Binding-site contacts:
Ligand atom C7 contacts residue ASN282 of chain 1.D at 3.6 Å.
Ligand atom N2 contacts residue ASN282 of chain 1.D at 2.9 Å (h-bond).
Ligand atom O5 contacts residue ASN282 of chain 1.D at 2.4 Å (h-bond).
Ligand atom C3 contacts residue ASN282 of chain 1.D at 3.8 Å.
Ligand atom N2 contacts residue GLU281 of chain 1.D at 2.9 Å (salt-bridge).
Ligand atom C1 contacts residue ASN282 of chain 1.D at 1.4 Å.
Ligand atom C2 contacts residue GLU281 of chain 1.D at 3.9 Å.
Ligand atom C3 contacts residue GLU281 of chain 1.D at 4.3 Å.
Ligand atom N2 contacts residue ASN280 of chain 1.D at 4.3 Å.
Ligand atom C4 contacts residue ASN282 of chain 1.D at 4.2 Å.
Ligand atom C7 contacts residue GLU281 of chain 1.D at 3.6 Å.
Ligand atom C2 contacts residue ASN282 of chain 1.D at 2.5 Å.
Ligand atom C1 contacts residue GLU281 of chain 1.D at 4.0 Å.
Ligand atom O7 contacts residue ASN280 of chain 1.D at 4.0 Å.
Ligand atom C7 contacts residue ASN280 of chain 1.D at 3.8 Å.
Ligand atom O6 contacts residue ASN282 of chain 1.D at 4.3 Å.
Ligand atom C5 contacts residue ASN282 of chain 1.D at 3.7 Å.
Ligand atom C8 contacts residue ASN280 of chain 1.D at 3.5 Å.
Ligand atom C8 contacts residue GLU281 of chain 1.D at 3.4 Å.
Ligand atom O7 contacts residue ASN282 of chain 1.D at 3.8 Å.

Sequence of chain 1.D:
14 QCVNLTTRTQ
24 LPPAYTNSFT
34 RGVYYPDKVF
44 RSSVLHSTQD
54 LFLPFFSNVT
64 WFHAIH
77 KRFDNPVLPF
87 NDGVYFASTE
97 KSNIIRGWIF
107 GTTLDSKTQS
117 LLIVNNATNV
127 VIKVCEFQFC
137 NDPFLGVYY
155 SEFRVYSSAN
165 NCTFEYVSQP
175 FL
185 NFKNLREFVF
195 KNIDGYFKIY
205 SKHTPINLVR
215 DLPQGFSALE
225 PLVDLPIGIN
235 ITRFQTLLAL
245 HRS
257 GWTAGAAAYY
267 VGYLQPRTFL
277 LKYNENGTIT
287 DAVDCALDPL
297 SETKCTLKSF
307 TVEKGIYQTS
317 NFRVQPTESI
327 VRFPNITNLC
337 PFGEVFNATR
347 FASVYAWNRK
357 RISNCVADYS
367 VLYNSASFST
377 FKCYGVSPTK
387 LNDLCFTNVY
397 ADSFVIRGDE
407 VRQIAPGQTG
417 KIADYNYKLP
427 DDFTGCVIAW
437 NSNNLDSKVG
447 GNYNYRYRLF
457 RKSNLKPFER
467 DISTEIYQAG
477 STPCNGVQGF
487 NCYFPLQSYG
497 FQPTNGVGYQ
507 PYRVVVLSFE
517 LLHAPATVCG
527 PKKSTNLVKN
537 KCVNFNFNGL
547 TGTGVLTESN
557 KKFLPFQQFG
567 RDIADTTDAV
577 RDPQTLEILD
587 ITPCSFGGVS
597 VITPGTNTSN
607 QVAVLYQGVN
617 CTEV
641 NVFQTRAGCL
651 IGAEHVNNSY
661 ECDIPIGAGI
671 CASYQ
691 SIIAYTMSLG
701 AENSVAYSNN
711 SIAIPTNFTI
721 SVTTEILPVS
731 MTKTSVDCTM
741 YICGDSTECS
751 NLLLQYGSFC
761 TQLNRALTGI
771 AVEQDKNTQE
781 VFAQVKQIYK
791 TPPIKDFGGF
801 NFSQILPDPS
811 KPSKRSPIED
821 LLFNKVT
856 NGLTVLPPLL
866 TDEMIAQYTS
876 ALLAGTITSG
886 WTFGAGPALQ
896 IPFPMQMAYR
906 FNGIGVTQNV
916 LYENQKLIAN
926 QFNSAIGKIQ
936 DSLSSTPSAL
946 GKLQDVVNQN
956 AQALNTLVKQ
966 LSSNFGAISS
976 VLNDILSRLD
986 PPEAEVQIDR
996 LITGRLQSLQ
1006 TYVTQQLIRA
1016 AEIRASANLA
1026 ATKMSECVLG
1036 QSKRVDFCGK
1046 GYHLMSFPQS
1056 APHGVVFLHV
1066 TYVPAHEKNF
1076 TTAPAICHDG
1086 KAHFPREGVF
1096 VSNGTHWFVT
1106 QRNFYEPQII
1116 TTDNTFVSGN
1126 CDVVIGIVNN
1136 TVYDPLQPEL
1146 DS

The protein below binds the small molecule below.
Small molecule (SMILES): CC(=O)N[C@@H]1[C@@H](O)[C@H](O)[C@@H](CO)O[C@H]1O